The small molecule below binds the protein below.
Small molecule (SMILES): O=C(O)COP(=O)(O)O

Sequence of chain 1.A:
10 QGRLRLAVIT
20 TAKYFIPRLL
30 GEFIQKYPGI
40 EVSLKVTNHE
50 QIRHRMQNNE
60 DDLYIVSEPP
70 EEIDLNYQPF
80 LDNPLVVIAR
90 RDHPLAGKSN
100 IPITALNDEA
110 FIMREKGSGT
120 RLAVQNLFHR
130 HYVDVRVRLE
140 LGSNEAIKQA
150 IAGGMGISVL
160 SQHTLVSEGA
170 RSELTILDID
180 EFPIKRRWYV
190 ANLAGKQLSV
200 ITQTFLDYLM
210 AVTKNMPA

Binding-site contacts:
Ligand atom O1P contacts residue HIS48 of chain 1.A at 3.2 Å (h-bond).
Ligand atom O1 contacts residue ILE18 of chain 1.A at 3.5 Å.
Ligand atom O2 contacts residue HIS48 of chain 1.A at 3.3 Å.
Ligand atom O1 contacts residue SER66 of chain 1.A at 3.8 Å.
Ligand atom O3P contacts residue GLY118 of chain 1.A at 3.4 Å (h-bond).
Ligand atom O4P contacts residue SER117 of chain 1.A at 3.5 Å.
Ligand atom O1P contacts residue THR119 of chain 1.A at 3.9 Å.
Ligand atom C1 contacts residue ARG185 of chain 1.A at 3.8 Å.
Ligand atom P contacts residue THR119 of chain 1.A at 4.0 Å.
Ligand atom O2 contacts residue SER66 of chain 1.A at 3.6 Å (h-bond).
Ligand atom O1 contacts residue ASN82 of chain 1.A at 2.7 Å (h-bond).
Ligand atom O1P contacts residue ILE18 of chain 1.A at 3.9 Å.
Ligand atom O2P contacts residue THR19 of chain 1.A at 2.6 Å (h-bond).
Ligand atom C1 contacts residue SER66 of chain 1.A at 3.9 Å.
Ligand atom O2P contacts residue ASN47 of chain 1.A at 3.6 Å.
Ligand atom O2 contacts residue THR119 of chain 1.A at 3.9 Å.
Ligand atom C1 contacts residue ILE18 of chain 1.A at 3.3 Å (hydrophobic).
Ligand atom O4P contacts residue GLY118 of chain 1.A at 2.8 Å (h-bond).
Ligand atom C1 contacts residue ASN82 of chain 1.A at 3.6 Å.
Ligand atom O3P contacts residue SER117 of chain 1.A at 2.6 Å (h-bond).
Ligand atom P contacts residue ARG113 of chain 1.A at 3.5 Å.
Ligand atom P contacts residue GLY118 of chain 1.A at 3.5 Å.
Ligand atom O3P contacts residue THR119 of chain 1.A at 2.7 Å (h-bond).
Ligand atom O4P contacts residue HIS48 of chain 1.A at 2.9 Å (h-bond).
Ligand atom O1 contacts residue THR20 of chain 1.A at 2.6 Å (h-bond).
Ligand atom O3P contacts residue ARG113 of chain 1.A at 2.9 Å (salt-bridge).
Ligand atom C2 contacts residue ILE18 of chain 1.A at 3.5 Å (hydrophobic).
Ligand atom C2 contacts residue THR19 of chain 1.A at 3.8 Å.
Ligand atom C2 contacts residue THR20 of chain 1.A at 3.3 Å.
Ligand atom O2 contacts residue ILE18 of chain 1.A at 3.8 Å.
Ligand atom C1 contacts residue THR20 of chain 1.A at 3.3 Å.
Ligand atom O2 contacts residue ASN82 of chain 1.A at 3.8 Å.
Ligand atom P contacts residue SER117 of chain 1.A at 3.8 Å.
Ligand atom C1 contacts residue THR119 of chain 1.A at 3.8 Å.
Ligand atom O4P contacts residue ASN47 of chain 1.A at 3.4 Å.
Ligand atom P contacts residue THR19 of chain 1.A at 3.8 Å.
Ligand atom P contacts residue HIS48 of chain 1.A at 3.8 Å.
Ligand atom O2 contacts residue ARG185 of chain 1.A at 2.5 Å (salt-bridge).
Ligand atom O2P contacts residue ARG113 of chain 1.A at 2.9 Å (salt-bridge).
Ligand atom C2 contacts residue THR119 of chain 1.A at 3.8 Å.